The protein below binds the small molecule below.
Small molecule (SMILES): Nc1ncnc2c1ncn2[C@@H]1O[C@H](CO[P](=O)(O)O[P](=O)(O)NP(=O)(O)O)[C@@H](O)[C@H]1O

Sequence of chain 5.D:
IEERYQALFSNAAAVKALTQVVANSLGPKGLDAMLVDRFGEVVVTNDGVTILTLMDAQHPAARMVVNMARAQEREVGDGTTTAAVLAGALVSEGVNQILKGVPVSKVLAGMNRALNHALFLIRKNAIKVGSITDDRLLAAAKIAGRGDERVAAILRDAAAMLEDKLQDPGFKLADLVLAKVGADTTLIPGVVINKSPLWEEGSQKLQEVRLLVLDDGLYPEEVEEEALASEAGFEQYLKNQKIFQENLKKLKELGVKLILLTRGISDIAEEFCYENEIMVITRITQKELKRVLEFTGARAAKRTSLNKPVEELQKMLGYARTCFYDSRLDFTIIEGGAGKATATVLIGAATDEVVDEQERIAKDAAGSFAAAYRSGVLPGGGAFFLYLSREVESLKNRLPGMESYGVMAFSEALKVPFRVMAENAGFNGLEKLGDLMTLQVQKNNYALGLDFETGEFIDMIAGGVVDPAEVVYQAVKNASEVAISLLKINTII

Binding-site contacts:
Ligand atom O2B contacts residue ASP87 of chain 5.D at 2.7 Å (salt-bridge).
Ligand atom O1B contacts residue GLY88 of chain 5.D at 3.0 Å.
Ligand atom N3 contacts residue PHE461 of chain 5.D at 3.5 Å.
Ligand atom N3B contacts residue THR90 of chain 5.D at 3.0 Å.
Ligand atom N7 contacts residue PRO37 of chain 5.D at 3.4 Å.
Ligand atom O2B contacts residue GLY88 of chain 5.D at 3.5 Å (h-bond).
Ligand atom C4 contacts residue PRO37 of chain 5.D at 3.4 Å (hydrophobic).
Ligand atom PG contacts residue MG1 of chain 5.L at 3.3 Å.
Ligand atom O2A contacts residue MG1 of chain 5.L at 1.9 Å.
Ligand atom O3G contacts residue GLY88 of chain 5.D at 3.5 Å (h-bond).
Ligand atom O2G contacts residue ASP87 of chain 5.D at 2.7 Å (salt-bridge).
Ligand atom O1A contacts residue ASN55 of chain 5.D at 3.4 Å (h-bond).
Ligand atom O3' contacts residue MET430 of chain 5.D at 3.1 Å.
Ligand atom O2G contacts residue MG1 of chain 5.L at 1.9 Å.
Ligand atom C8 contacts residue ILE152 of chain 5.D at 3.5 Å (hydrophobic).
Ligand atom O2' contacts residue GLY390 of chain 5.D at 3.1 Å (h-bond).
Ligand atom PB contacts residue THR90 of chain 5.D at 3.4 Å.
Ligand atom O1A contacts residue SER34 of chain 5.D at 3.3 Å (h-bond).
Ligand atom O2' contacts residue GLY389 of chain 5.D at 3.4 Å.
Ligand atom O3A contacts residue LEU35 of chain 5.D at 3.5 Å.
Ligand atom O5' contacts residue GLY36 of chain 5.D at 3.4 Å (h-bond).
Ligand atom C2 contacts residue PHE461 of chain 5.D at 3.4 Å (hydrophobic).
Ligand atom N3 contacts residue GLY390 of chain 5.D at 3.5 Å.
Ligand atom PB contacts residue MG1 of chain 5.L at 3.2 Å.
Ligand atom C5 contacts residue PRO37 of chain 5.D at 3.2 Å (hydrophobic).
Ligand atom O2G contacts residue ASP373 of chain 5.D at 3.1 Å (salt-bridge).
Ligand atom PA contacts residue MG1 of chain 5.L at 3.4 Å.
Ligand atom O3G contacts residue THR89 of chain 5.D at 2.7 Å (h-bond).
Ligand atom O1B contacts residue THR91 of chain 5.D at 2.5 Å (h-bond).
Ligand atom O3A contacts residue THR90 of chain 5.D at 3.1 Å.
Ligand atom C2' contacts residue ASP476 of chain 5.D at 3.5 Å.
Ligand atom O2' contacts residue ASP476 of chain 5.D at 3.0 Å (salt-bridge).
Ligand atom O1G contacts residue ARG155 of chain 5.D at 2.8 Å (salt-bridge).
Ligand atom O3G contacts residue ASP87 of chain 5.D at 3.4 Å (salt-bridge).
Ligand atom O1A contacts residue GLY36 of chain 5.D at 3.3 Å (h-bond).
Ligand atom O1G contacts residue ASP56 of chain 5.D at 3.3 Å.
Ligand atom O2B contacts residue MG1 of chain 5.L at 1.9 Å.
Ligand atom O1G contacts residue GLY57 of chain 5.D at 3.2 Å (h-bond).
Ligand atom O1B contacts residue THR90 of chain 5.D at 3.5 Å.
Ligand atom O2G contacts residue ARG155 of chain 5.D at 3.4 Å (salt-bridge).